Binding-site contacts:
Ligand atom C5 contacts residue ASN12 of chain 3.J at 4.1 Å.
Ligand atom N2 contacts residue ASN12 of chain 3.J at 3.8 Å.
Ligand atom O5 contacts residue ASN12 of chain 3.J at 2.7 Å (h-bond).
Ligand atom C2 contacts residue ASN12 of chain 3.J at 3.2 Å.
Ligand atom C7 contacts residue ASN12 of chain 3.J at 3.9 Å.
Ligand atom C1 contacts residue ASN12 of chain 3.J at 2.1 Å.
Ligand atom O7 contacts residue ASN12 of chain 3.J at 3.7 Å.

The protein below binds the small molecule below.
Small molecule (SMILES): CC(=O)N[C@H]1[C@H](O[C@H]2[C@H](O)[C@@H](NC(C)=O)CO[C@@H]2CO)O[C@H](CO)[C@@H](O)[C@@H]1O

Sequence of chain 3.J:
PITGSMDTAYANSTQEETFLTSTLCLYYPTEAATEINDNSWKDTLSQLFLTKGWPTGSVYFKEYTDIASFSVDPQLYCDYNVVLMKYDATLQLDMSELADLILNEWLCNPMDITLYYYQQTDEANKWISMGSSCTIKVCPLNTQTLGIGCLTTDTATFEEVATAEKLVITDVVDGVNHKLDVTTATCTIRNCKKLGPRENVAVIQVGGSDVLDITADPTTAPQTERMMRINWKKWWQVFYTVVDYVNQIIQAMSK